Sequence of chain 1.A:
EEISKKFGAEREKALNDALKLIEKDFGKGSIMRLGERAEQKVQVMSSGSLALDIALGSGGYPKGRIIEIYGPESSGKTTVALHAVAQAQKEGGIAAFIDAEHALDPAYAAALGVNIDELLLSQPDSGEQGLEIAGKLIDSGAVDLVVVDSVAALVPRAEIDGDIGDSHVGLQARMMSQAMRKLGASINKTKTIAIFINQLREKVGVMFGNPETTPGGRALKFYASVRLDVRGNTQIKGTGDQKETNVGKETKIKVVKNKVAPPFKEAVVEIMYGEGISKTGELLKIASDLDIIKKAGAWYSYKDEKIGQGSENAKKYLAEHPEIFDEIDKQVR

Sequence of chain 1.C:
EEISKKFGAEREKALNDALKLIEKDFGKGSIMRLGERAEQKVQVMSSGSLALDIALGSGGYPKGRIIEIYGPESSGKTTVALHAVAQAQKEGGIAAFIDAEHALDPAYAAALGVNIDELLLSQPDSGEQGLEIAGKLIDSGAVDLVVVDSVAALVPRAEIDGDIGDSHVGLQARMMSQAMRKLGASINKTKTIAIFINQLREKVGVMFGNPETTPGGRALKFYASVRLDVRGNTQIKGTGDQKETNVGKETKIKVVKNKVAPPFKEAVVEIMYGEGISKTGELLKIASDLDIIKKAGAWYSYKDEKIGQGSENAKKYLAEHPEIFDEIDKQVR

The protein below binds the small molecule below.
Small molecule (SMILES): Nc1ncnc2c1ncn2[C@@H]1O[C@H](COP(=O)(O)OP(=O)(O)OP(O)(O)=S)[C@@H](O)[C@H]1O

Binding-site contacts:
Ligand atom O2B contacts residue LYS85 of chain 1.C at 2.8 Å (salt-bridge).
Ligand atom N6 contacts residue TYR116 of chain 1.C at 1.4 Å.
Ligand atom O2' contacts residue ASN266 of chain 1.A at 2.6 Å (h-bond).
Ligand atom N1 contacts residue TYR116 of chain 1.C at 3.4 Å.
Ligand atom C6 contacts residue TYR116 of chain 1.C at 2.5 Å (hydrophobic).
Ligand atom C5 contacts residue TYR116 of chain 1.C at 3.2 Å (hydrophobic).
Ligand atom O3' contacts residue LYS257 of chain 1.C at 1.3 Å (salt-bridge).
Ligand atom O2A contacts residue LYS85 of chain 1.C at 3.2 Å (salt-bridge).
Ligand atom PB contacts residue SER83 of chain 1.C at 3.4 Å.
Ligand atom S1G contacts residue LYS267 of chain 1.A at 2.7 Å (salt-bridge).
Ligand atom O3B contacts residue SER82 of chain 1.C at 3.5 Å.
Ligand atom O2B contacts residue GLY84 of chain 1.C at 3.4 Å (h-bond).
Ligand atom PA contacts residue GLY84 of chain 1.C at 2.8 Å.
Ligand atom O2A contacts residue SER83 of chain 1.C at 2.6 Å.
Ligand atom N7 contacts residue TYR116 of chain 1.C at 3.2 Å.
Ligand atom PG contacts residue LYS267 of chain 1.A at 3.6 Å.
Ligand atom C2' contacts residue LYS257 of chain 1.C at 3.6 Å.
Ligand atom O3A contacts residue GLY84 of chain 1.C at 3.6 Å (h-bond).
Ligand atom O1B contacts residue SER82 of chain 1.C at 1.4 Å.
Ligand atom O3A contacts residue SER82 of chain 1.C at 3.3 Å.
Ligand atom C2 contacts residue ALA269 of chain 1.A at 3.6 Å (hydrophobic).
Ligand atom O3G contacts residue THR86 of chain 1.C at 3.4 Å (h-bond).
Ligand atom O1B contacts residue SER83 of chain 1.C at 2.3 Å (h-bond).
Ligand atom C2' contacts residue ASN266 of chain 1.A at 3.4 Å.
Ligand atom C3' contacts residue LYS257 of chain 1.C at 2.4 Å.
Ligand atom PG contacts residue LYS85 of chain 1.C at 3.5 Å.
Ligand atom PB contacts residue SER82 of chain 1.C at 2.7 Å.
Ligand atom O1A contacts residue GLY84 of chain 1.C at 3.4 Å.
Ligand atom O2G contacts residue LYS267 of chain 1.A at 3.3 Å (salt-bridge).
Ligand atom O2A contacts residue GLY84 of chain 1.C at 1.3 Å (h-bond).
Ligand atom O1B contacts residue GLU81 of chain 1.C at 3.3 Å.
Ligand atom O4' contacts residue LYS257 of chain 1.C at 3.4 Å (salt-bridge).
Ligand atom O1A contacts residue THR86 of chain 1.C at 3.4 Å.
Ligand atom O2G contacts residue THR86 of chain 1.C at 3.5 Å (h-bond).
Ligand atom O3B contacts residue LYS85 of chain 1.C at 3.5 Å (salt-bridge).
Ligand atom C4' contacts residue LYS257 of chain 1.C at 2.7 Å.
Ligand atom PB contacts residue LYS85 of chain 1.C at 3.5 Å.
Ligand atom O3G contacts residue LYS85 of chain 1.C at 2.3 Å (salt-bridge).
Ligand atom O5' contacts residue GLY84 of chain 1.C at 3.6 Å.
Ligand atom O3B contacts residue LYS265 of chain 1.A at 3.5 Å (salt-bridge).